A small-molecule ligand and the protein it binds are described below.
Small molecule (SMILES): CC(=O)N[C@@H]1[C@@H](O[C@@H]2O[C@H](CO)[C@H](O)[C@H](O[C@]3(C(=O)O)C[C@H](O)[C@@H](NC(C)=O)[C@H]([C@H](O)[C@H](O)CO)O3)[C@H]2O)[C@H](O)[C@@H](CO[C@]2(C(=O)O)C[C@H](O)[C@@H](NC(C)=O)[C@H]([C@H](O)[C@H](O)CO)O2)O[C@H]1O

Sequence of chain 29.A:
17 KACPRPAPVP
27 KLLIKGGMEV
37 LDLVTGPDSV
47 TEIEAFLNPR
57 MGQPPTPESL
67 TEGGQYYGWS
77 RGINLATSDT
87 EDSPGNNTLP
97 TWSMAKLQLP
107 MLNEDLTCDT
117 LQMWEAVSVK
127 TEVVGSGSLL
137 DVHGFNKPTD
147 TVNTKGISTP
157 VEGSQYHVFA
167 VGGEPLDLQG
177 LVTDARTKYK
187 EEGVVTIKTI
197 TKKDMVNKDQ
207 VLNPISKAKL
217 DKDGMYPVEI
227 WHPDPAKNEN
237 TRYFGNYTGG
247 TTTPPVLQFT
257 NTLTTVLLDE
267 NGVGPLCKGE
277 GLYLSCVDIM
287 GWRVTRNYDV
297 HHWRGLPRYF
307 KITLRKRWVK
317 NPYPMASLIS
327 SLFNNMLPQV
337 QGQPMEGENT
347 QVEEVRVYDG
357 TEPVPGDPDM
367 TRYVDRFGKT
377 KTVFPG

Sequence of chain 29.B:
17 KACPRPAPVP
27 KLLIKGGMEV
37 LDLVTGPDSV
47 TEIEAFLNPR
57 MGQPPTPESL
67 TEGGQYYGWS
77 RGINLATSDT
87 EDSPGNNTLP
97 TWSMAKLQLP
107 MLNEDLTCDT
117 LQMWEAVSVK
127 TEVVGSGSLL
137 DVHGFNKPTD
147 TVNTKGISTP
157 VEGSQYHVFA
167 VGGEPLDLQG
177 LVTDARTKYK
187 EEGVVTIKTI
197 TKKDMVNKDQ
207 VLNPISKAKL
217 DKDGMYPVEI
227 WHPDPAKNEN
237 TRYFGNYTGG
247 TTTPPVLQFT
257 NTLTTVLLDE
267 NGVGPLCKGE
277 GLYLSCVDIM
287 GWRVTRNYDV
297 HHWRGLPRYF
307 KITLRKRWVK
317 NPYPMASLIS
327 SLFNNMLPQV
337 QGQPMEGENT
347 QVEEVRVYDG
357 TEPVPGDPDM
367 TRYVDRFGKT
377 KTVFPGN

Binding-site contacts:
Ligand atom O1A contacts residue HIS298 of chain 29.A at 3.9 Å.
Ligand atom C1 contacts residue ARG77 of chain 29.A at 3.6 Å.
Ligand atom C4 contacts residue TYR72 of chain 29.A at 3.8 Å (hydrophobic).
Ligand atom C3 contacts residue VAL296 of chain 29.A at 3.7 Å (hydrophobic).
Ligand atom O1A contacts residue TYR72 of chain 29.A at 3.5 Å.
Ligand atom C11 contacts residue ASP85 of chain 29.B at 4.0 Å.
Ligand atom O8 contacts residue TYR72 of chain 29.A at 4.3 Å.
Ligand atom O4 contacts residue ASN80 of chain 29.A at 4.3 Å.
Ligand atom N5 contacts residue TYR72 of chain 29.A at 3.4 Å (h-bond).
Ligand atom O10 contacts residue THR291 of chain 29.A at 4.3 Å.
Ligand atom C1 contacts residue SER89 of chain 29.A at 3.5 Å.
Ligand atom O1B contacts residue TYR72 of chain 29.A at 4.1 Å.
Ligand atom O1B contacts residue ARG77 of chain 29.A at 2.9 Å (salt-bridge).
Ligand atom O4 contacts residue GLY78 of chain 29.A at 3.1 Å.
Ligand atom O4 contacts residue THR291 of chain 29.A at 3.5 Å.
Ligand atom C3 contacts residue GLY78 of chain 29.A at 3.6 Å.
Ligand atom O1A contacts residue LYS186 of chain 29.A at 2.8 Å (salt-bridge).
Ligand atom O1B contacts residue SER89 of chain 29.A at 3.1 Å (h-bond).
Ligand atom O4 contacts residue ILE79 of chain 29.A at 4.0 Å.
Ligand atom O3 contacts residue GLY78 of chain 29.A at 3.3 Å.
Ligand atom O6 contacts residue ASN93 of chain 29.A at 3.0 Å (h-bond).
Ligand atom C6 contacts residue ASN93 of chain 29.A at 3.0 Å.
Ligand atom C1 contacts residue TYR72 of chain 29.A at 4.1 Å (hydrophobic).
Ligand atom C5 contacts residue TYR72 of chain 29.A at 3.9 Å (hydrophobic).
Ligand atom O8 contacts residue ARG77 of chain 29.A at 3.2 Å (salt-bridge).
Ligand atom O4 contacts residue HIS298 of chain 29.A at 2.7 Å (h-bond).
Ligand atom C3 contacts residue HIS298 of chain 29.A at 3.6 Å.
Ligand atom O4 contacts residue VAL296 of chain 29.A at 3.9 Å.
Ligand atom O1A contacts residue SER89 of chain 29.A at 3.1 Å (h-bond).
Ligand atom C1 contacts residue GLY78 of chain 29.A at 3.7 Å.
Ligand atom C2 contacts residue GLY78 of chain 29.A at 3.9 Å.
Ligand atom C3 contacts residue GLY78 of chain 29.A at 4.0 Å.
Ligand atom C4 contacts residue GLY78 of chain 29.A at 3.4 Å.
Ligand atom C4 contacts residue HIS298 of chain 29.A at 3.2 Å.
Ligand atom C5 contacts residue ASN93 of chain 29.A at 3.6 Å.
Ligand atom C6 contacts residue TYR72 of chain 29.A at 4.0 Å (hydrophobic).
Ligand atom C1 contacts residue LYS186 of chain 29.A at 3.9 Å.
Ligand atom O1A contacts residue ARG77 of chain 29.A at 3.2 Å (salt-bridge).
Ligand atom C4 contacts residue ASN93 of chain 29.A at 4.2 Å.
Ligand atom O1A contacts residue GLY78 of chain 29.A at 3.2 Å (h-bond).